A protein and the small-molecule ligand that binds it are described below.
Small molecule (SMILES): CC(=O)N[C@@H]1[C@@H](O)[C@H](O)[C@@H](CO)O[C@H]1O

Sequence of chain 1.C:
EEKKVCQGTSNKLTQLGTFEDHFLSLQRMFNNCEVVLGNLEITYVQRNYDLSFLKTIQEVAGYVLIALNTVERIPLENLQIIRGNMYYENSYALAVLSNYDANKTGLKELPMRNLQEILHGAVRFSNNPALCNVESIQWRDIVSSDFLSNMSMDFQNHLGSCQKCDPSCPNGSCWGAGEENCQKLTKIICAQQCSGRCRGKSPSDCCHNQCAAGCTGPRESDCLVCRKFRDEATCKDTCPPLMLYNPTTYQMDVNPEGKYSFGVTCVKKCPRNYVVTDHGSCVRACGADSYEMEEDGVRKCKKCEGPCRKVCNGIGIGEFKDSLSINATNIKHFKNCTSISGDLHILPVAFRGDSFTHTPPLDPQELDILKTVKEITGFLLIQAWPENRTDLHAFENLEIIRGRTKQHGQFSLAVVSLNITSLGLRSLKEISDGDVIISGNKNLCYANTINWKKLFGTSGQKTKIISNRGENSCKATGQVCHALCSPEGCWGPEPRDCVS

Binding-site contacts:
Ligand atom C5 contacts residue ASN33 of chain 1.C at 3.8 Å.
Ligand atom C6 contacts residue ASN33 of chain 1.C at 3.4 Å.
Ligand atom C7 contacts residue GLN28 of chain 1.C at 4.2 Å.
Ligand atom C1 contacts residue ASN33 of chain 1.C at 4.2 Å.
Ligand atom C6 contacts residue ASN32 of chain 1.C at 4.5 Å.
Ligand atom C2 contacts residue ASN32 of chain 1.C at 2.6 Å.
Ligand atom C1 contacts residue ASN32 of chain 1.C at 1.5 Å.
Ligand atom C8 contacts residue GLN28 of chain 1.C at 3.7 Å.
Ligand atom O5 contacts residue ASN32 of chain 1.C at 2.1 Å (h-bond).
Ligand atom C3 contacts residue ASN32 of chain 1.C at 3.9 Å.
Ligand atom C5 contacts residue ASN32 of chain 1.C at 3.5 Å.
Ligand atom C4 contacts residue ASN32 of chain 1.C at 4.2 Å.
Ligand atom N2 contacts residue GLN28 of chain 1.C at 4.2 Å.
Ligand atom C7 contacts residue ASN32 of chain 1.C at 4.4 Å.
Ligand atom N2 contacts residue ASN32 of chain 1.C at 3.2 Å (h-bond).
Ligand atom O5 contacts residue ASN33 of chain 1.C at 3.1 Å (h-bond).
Ligand atom C8 contacts residue ARG29 of chain 1.C at 4.3 Å.